Binding-site contacts:
Ligand atom N2 contacts residue THR39 of chain 1.E at 3.3 Å (h-bond).
Ligand atom C6 contacts residue GLY35 of chain 1.E at 3.5 Å.
Ligand atom C1 contacts residue TRP37 of chain 1.E at 3.6 Å (hydrophobic).
Ligand atom O7 contacts residue ASN15 of chain 1.E at 2.9 Å (h-bond).
Ligand atom C6 contacts residue THR38 of chain 1.E at 3.6 Å.
Ligand atom O7 contacts residue SER43 of chain 1.E at 2.9 Å (h-bond).
Ligand atom C8 contacts residue SER43 of chain 1.E at 3.5 Å.
Ligand atom C3 contacts residue TRP37 of chain 1.E at 3.1 Å (hydrophobic).
Ligand atom C6 contacts residue GLY35 of chain 1.E at 3.7 Å.
Ligand atom O4 contacts residue GLN36 of chain 1.E at 3.0 Å (h-bond).
Ligand atom O6 contacts residue THR38 of chain 1.E at 3.5 Å (h-bond).
Ligand atom C4 contacts residue GLN36 of chain 1.E at 3.7 Å.
Ligand atom C3 contacts residue LEU12 of chain 1.E at 3.6 Å (hydrophobic).
Ligand atom O4 contacts residue TRP37 of chain 1.E at 3.2 Å (h-bond).
Ligand atom O3 contacts residue THR39 of chain 1.E at 2.8 Å (h-bond).
Ligand atom C6 contacts residue THR39 of chain 1.E at 3.8 Å.
Ligand atom C4 contacts residue GLN36 of chain 1.E at 3.6 Å.
Ligand atom C6 contacts residue ASN15 of chain 1.E at 3.5 Å.
Ligand atom C7 contacts residue THR39 of chain 1.E at 3.6 Å.
Ligand atom O7 contacts residue SER14 of chain 1.E at 3.5 Å.
Ligand atom O6 contacts residue THR39 of chain 1.E at 2.9 Å (h-bond).
Ligand atom C8 contacts residue TRP13 of chain 1.E at 3.4 Å (hydrophobic).
Ligand atom O1 contacts residue TRP13 of chain 1.E at 3.5 Å.
Ligand atom C8 contacts residue PRO11 of chain 1.E at 3.7 Å (hydrophobic).
Ligand atom O4 contacts residue GLN36 of chain 1.E at 2.6 Å (h-bond).
Ligand atom N2 contacts residue LEU12 of chain 1.E at 2.8 Å (h-bond).
Ligand atom C5 contacts residue GLN36 of chain 1.E at 3.1 Å.
Ligand atom C6 contacts residue GLN36 of chain 1.E at 3.0 Å.
Ligand atom C6 contacts residue TRP37 of chain 1.E at 3.7 Å (hydrophobic).
Ligand atom C7 contacts residue SER43 of chain 1.E at 3.6 Å.
Ligand atom O5 contacts residue TRP37 of chain 1.E at 3.3 Å.
Ligand atom C4 contacts residue TRP37 of chain 1.E at 3.5 Å (hydrophobic).
Ligand atom C8 contacts residue LEU12 of chain 1.E at 3.6 Å (hydrophobic).
Ligand atom C5 contacts residue TRP37 of chain 1.E at 3.4 Å (hydrophobic).
Ligand atom C7 contacts residue LEU12 of chain 1.E at 3.7 Å (hydrophobic).
Ligand atom C5 contacts residue TRP13 of chain 1.E at 3.4 Å (hydrophobic).
Ligand atom O6 contacts residue THR38 of chain 1.E at 2.9 Å (h-bond).
Ligand atom O7 contacts residue GLU42 of chain 1.E at 2.8 Å (salt-bridge).
Ligand atom O3 contacts residue TRP37 of chain 1.E at 3.6 Å.
Ligand atom C1 contacts residue TRP13 of chain 1.E at 3.6 Å (hydrophobic).

Sequence of chain 1.E:
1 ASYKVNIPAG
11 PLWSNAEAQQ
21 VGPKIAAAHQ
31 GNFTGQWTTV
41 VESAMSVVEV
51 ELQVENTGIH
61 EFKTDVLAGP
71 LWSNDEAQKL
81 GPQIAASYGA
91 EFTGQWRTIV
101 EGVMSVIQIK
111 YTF

A protein and the small-molecule ligand that binds it are described below.
Small molecule (SMILES): CC(=O)N[C@@H]1[C@@H](O)[C@H](O[C@@H]2O[C@H](CO)[C@@H](O[C@@H]3O[C@H](CO[C@H]4O[C@H](CO)[C@@H](O)[C@H](O)[C@@H]4O)[C@@H](O)[C@H](O[C@H]4O[C@H](CO)[C@@H](O)[C@H](O)[C@@H]4O)[C@@H]3O)[C@H](O)[C@H]2NC(C)=O)[C@@H](CO)O[C@H]1O